Sequence of chain 1.B:
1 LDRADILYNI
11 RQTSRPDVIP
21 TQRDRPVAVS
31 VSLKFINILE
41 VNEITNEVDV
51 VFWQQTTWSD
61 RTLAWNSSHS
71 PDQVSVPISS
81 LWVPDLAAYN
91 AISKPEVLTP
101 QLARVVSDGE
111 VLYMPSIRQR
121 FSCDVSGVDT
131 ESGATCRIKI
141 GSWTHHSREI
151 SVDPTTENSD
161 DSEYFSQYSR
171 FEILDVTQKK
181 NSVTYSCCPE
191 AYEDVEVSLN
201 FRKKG

Sequence of chain 1.A:
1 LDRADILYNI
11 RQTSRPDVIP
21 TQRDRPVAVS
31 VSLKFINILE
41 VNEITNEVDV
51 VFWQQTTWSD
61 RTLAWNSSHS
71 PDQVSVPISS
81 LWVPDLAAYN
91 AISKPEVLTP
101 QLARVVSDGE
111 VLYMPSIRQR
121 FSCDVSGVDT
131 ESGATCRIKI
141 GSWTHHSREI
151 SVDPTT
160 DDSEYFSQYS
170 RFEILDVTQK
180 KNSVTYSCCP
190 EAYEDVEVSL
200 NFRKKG

Binding-site contacts:
Ligand atom C10 contacts residue TYR185 of chain 1.A at 4.1 Å (hydrophobic).
Ligand atom N3 contacts residue LYS139 of chain 1.A at 3.2 Å (salt-bridge).
Ligand atom C14 contacts residue ASP160 of chain 1.B at 3.6 Å.
Ligand atom C2 contacts residue TYR164 of chain 1.B at 3.6 Å (hydrophobic).
Ligand atom C9 contacts residue TYR185 of chain 1.A at 4.1 Å (hydrophobic).
Ligand atom C4 contacts residue TYR164 of chain 1.B at 3.9 Å (hydrophobic).
Ligand atom C15 contacts residue ASP160 of chain 1.B at 2.8 Å.
Ligand atom C7 contacts residue TYR185 of chain 1.A at 4.5 Å (hydrophobic).
Ligand atom N2 contacts residue THR184 of chain 1.A at 4.3 Å.
Ligand atom C1 contacts residue TYR164 of chain 1.B at 4.2 Å (hydrophobic).
Ligand atom C3 contacts residue ILE36 of chain 1.B at 4.4 Å (hydrophobic).
Ligand atom C8 contacts residue LYS139 of chain 1.A at 3.9 Å.
Ligand atom C14 contacts residue VAL183 of chain 1.A at 4.1 Å (hydrophobic).
Ligand atom N3 contacts residue TYR185 of chain 1.A at 4.0 Å.
Ligand atom N2 contacts residue TYR185 of chain 1.A at 4.2 Å.
Ligand atom C15 contacts residue GLU163 of chain 1.B at 3.8 Å.
Ligand atom C4 contacts residue TRP53 of chain 1.B at 3.4 Å (hydrophobic).
Ligand atom C7 contacts residue LYS139 of chain 1.A at 4.0 Å.
Ligand atom C16 contacts residue GLU163 of chain 1.B at 3.2 Å.
Ligand atom C6 contacts residue TYR185 of chain 1.A at 4.3 Å (hydrophobic).
Ligand atom C6 contacts residue TRP53 of chain 1.B at 4.0 Å (hydrophobic).
Ligand atom C6 contacts residue TYR89 of chain 1.A at 3.1 Å (hydrophobic).
Ligand atom C5 contacts residue TRP53 of chain 1.B at 3.1 Å (hydrophobic).
Ligand atom C15 contacts residue TYR185 of chain 1.A at 4.3 Å (hydrophobic).
Ligand atom C4 contacts residue TYR89 of chain 1.A at 4.2 Å (hydrophobic).
Ligand atom C5 contacts residue TYR89 of chain 1.A at 3.0 Å (hydrophobic).
Ligand atom C3 contacts residue TYR164 of chain 1.B at 2.9 Å (hydrophobic).
Ligand atom C15 contacts residue TYR164 of chain 1.B at 3.9 Å (hydrophobic).
Ligand atom C7 contacts residue VAL183 of chain 1.A at 4.1 Å (hydrophobic).
Ligand atom C4 contacts residue ILE36 of chain 1.B at 4.0 Å (hydrophobic).
Ligand atom C8 contacts residue TYR185 of chain 1.A at 3.8 Å (hydrophobic).
Ligand atom C11 contacts residue TYR185 of chain 1.A at 4.3 Å (hydrophobic).
Ligand atom C2 contacts residue GLU163 of chain 1.B at 4.3 Å.
Ligand atom C16 contacts residue ASP160 of chain 1.B at 3.9 Å.
Ligand atom N1 contacts residue GLU163 of chain 1.B at 4.4 Å.
Ligand atom C14 contacts residue TYR185 of chain 1.A at 4.3 Å (hydrophobic).
Ligand atom N2 contacts residue ASP160 of chain 1.B at 2.5 Å (salt-bridge).
Ligand atom C10 contacts residue TYR164 of chain 1.B at 4.4 Å (hydrophobic).
Ligand atom N3 contacts residue VAL183 of chain 1.A at 4.1 Å.
Ligand atom C14 contacts residue THR184 of chain 1.A at 3.4 Å.

The protein below binds the small molecule below.
Small molecule (SMILES): c1ccc(-c2cncc(N3CCCNCC3)c2)cc1